Sequence of chain 1.A:
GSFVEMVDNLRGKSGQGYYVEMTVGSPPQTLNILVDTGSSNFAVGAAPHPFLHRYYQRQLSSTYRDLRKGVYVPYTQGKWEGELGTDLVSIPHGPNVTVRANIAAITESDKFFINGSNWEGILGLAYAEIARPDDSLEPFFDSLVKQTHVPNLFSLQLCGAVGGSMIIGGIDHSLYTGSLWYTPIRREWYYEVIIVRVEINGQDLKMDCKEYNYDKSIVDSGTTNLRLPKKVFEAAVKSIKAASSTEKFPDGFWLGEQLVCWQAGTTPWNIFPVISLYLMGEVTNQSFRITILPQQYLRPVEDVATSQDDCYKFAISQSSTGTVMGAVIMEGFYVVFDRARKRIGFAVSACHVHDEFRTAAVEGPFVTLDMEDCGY

This small molecule binds to this protein.
Small molecule (SMILES): COc1ccc([C@]2(c3cccc(-c4cncnc4)c3)N=C(N)c3nc(C)sc32)cc1

Binding-site contacts:
Ligand atom N29 contacts residue GLY17 of chain 1.A at 3.9 Å.
Ligand atom C16 contacts residue SER39 of chain 1.A at 3.6 Å.
Ligand atom C2 contacts residue GLN77 of chain 1.A at 3.7 Å.
Ligand atom N27 contacts residue GLY15 of chain 1.A at 3.7 Å.
Ligand atom C30 contacts residue GLY234 of chain 1.A at 3.0 Å.
Ligand atom C9 contacts residue ASP36 of chain 1.A at 3.4 Å.
Ligand atom N10 contacts residue GLY234 of chain 1.A at 3.4 Å (h-bond).
Ligand atom C21 contacts residue TYR75 of chain 1.A at 3.8 Å (hydrophobic).
Ligand atom N8 contacts residue ASP36 of chain 1.A at 2.7 Å (salt-bridge).
Ligand atom N29 contacts residue GLY234 of chain 1.A at 3.5 Å (h-bond).
Ligand atom N10 contacts residue ASP36 of chain 1.A at 2.9 Å (salt-bridge).
Ligand atom N10 contacts residue ASP232 of chain 1.A at 2.8 Å (salt-bridge).
Ligand atom C28 contacts residue GLY17 of chain 1.A at 3.7 Å.
Ligand atom C30 contacts residue LEU34 of chain 1.A at 3.8 Å (hydrophobic).
Ligand atom C9 contacts residue GLY234 of chain 1.A at 3.5 Å.
Ligand atom C14 contacts residue TRP80 of chain 1.A at 3.6 Å (hydrophobic).
Ligand atom C16 contacts residue ILE122 of chain 1.A at 3.8 Å (hydrophobic).
Ligand atom C25 contacts residue GLY234 of chain 1.A at 3.8 Å.
Ligand atom N10 contacts residue GLY38 of chain 1.A at 3.8 Å.
Ligand atom S6 contacts residue GLN77 of chain 1.A at 3.4 Å (h-bond).
Ligand atom C13 contacts residue TYR75 of chain 1.A at 3.8 Å (hydrophobic).
Ligand atom C21 contacts residue PHE112 of chain 1.A at 3.8 Å (hydrophobic).
Ligand atom C24 contacts residue GLY234 of chain 1.A at 3.5 Å.
Ligand atom C18 contacts residue TRP80 of chain 1.A at 3.6 Å (hydrophobic).
Ligand atom C21 contacts residue ILE122 of chain 1.A at 3.7 Å (hydrophobic).
Ligand atom C15 contacts residue SER39 of chain 1.A at 3.6 Å.
Ligand atom S6 contacts residue TYR75 of chain 1.A at 3.6 Å.
Ligand atom N3 contacts residue THR235 of chain 1.A at 3.8 Å.
Ligand atom O17 contacts residue VAL73 of chain 1.A at 3.6 Å.
Ligand atom C22 contacts residue TRP119 of chain 1.A at 3.8 Å (hydrophobic).
Ligand atom C1 contacts residue GLN77 of chain 1.A at 3.1 Å.
Ligand atom C18 contacts residue ASN41 of chain 1.A at 3.7 Å.
Ligand atom C20 contacts residue PHE112 of chain 1.A at 3.8 Å (hydrophobic).
Ligand atom N27 contacts residue ILE114 of chain 1.A at 3.5 Å.
Ligand atom C26 contacts residue ILE114 of chain 1.A at 3.5 Å (hydrophobic).
Ligand atom C20 contacts residue ILE122 of chain 1.A at 3.6 Å (hydrophobic).
Ligand atom C28 contacts residue GLY15 of chain 1.A at 3.5 Å.
Ligand atom C16 contacts residue ASP36 of chain 1.A at 3.4 Å.
Ligand atom O17 contacts residue TRP80 of chain 1.A at 2.9 Å (h-bond).
Ligand atom C28 contacts residue GLN16 of chain 1.A at 3.6 Å.